Sequence of chain 1.C:
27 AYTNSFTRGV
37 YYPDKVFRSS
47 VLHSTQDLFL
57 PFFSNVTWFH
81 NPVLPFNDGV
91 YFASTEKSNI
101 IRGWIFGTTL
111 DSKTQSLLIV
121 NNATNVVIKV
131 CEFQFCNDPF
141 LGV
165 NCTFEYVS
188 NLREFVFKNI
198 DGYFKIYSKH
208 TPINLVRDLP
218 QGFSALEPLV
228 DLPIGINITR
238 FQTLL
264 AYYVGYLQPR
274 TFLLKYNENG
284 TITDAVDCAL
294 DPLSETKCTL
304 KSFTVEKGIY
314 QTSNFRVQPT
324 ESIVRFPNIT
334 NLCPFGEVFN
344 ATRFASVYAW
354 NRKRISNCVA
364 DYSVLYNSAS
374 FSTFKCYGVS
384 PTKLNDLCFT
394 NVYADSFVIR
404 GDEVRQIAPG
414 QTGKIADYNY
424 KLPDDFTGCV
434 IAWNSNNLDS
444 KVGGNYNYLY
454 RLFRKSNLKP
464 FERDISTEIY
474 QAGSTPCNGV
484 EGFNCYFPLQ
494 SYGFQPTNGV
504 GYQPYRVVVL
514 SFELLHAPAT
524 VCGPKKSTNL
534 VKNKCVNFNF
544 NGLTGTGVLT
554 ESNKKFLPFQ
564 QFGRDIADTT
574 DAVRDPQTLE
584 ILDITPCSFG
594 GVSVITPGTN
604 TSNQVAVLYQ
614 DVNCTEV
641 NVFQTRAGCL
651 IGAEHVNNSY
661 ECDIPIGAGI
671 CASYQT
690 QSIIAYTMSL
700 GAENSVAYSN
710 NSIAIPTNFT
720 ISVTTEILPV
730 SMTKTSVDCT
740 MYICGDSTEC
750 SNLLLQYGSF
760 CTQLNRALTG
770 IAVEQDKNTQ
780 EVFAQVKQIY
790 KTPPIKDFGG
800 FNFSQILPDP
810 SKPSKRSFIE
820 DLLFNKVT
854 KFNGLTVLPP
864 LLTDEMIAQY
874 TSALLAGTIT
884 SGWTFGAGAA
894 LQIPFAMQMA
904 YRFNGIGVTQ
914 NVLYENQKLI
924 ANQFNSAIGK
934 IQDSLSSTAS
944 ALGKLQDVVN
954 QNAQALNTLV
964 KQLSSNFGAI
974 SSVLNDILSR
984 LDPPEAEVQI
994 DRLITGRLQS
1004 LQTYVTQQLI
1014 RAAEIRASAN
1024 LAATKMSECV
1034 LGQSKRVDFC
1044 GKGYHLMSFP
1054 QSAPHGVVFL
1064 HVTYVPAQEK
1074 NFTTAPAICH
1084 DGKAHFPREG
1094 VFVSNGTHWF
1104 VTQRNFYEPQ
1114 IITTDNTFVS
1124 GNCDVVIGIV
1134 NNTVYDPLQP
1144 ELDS

Binding-site contacts:
Ligand atom C2 contacts residue ASN709 of chain 1.B at 2.5 Å.
Ligand atom O5 contacts residue ASP796 of chain 1.C at 3.5 Å (salt-bridge).
Ligand atom C3 contacts residue ASN709 of chain 1.B at 3.8 Å.
Ligand atom C1 contacts residue ASP796 of chain 1.C at 3.4 Å.
Ligand atom C8 contacts residue ASN709 of chain 1.B at 4.4 Å.
Ligand atom C5 contacts residue ASN709 of chain 1.B at 3.7 Å.
Ligand atom C2 contacts residue ASP796 of chain 1.C at 4.1 Å.
Ligand atom O7 contacts residue ASP796 of chain 1.C at 4.0 Å.
Ligand atom N2 contacts residue ASN709 of chain 1.B at 2.9 Å (h-bond).
Ligand atom C8 contacts residue ILE1130 of chain 1.B at 3.9 Å (hydrophobic).
Ligand atom O7 contacts residue ASN709 of chain 1.B at 3.3 Å (h-bond).
Ligand atom C1 contacts residue ASN709 of chain 1.B at 1.4 Å.
Ligand atom O5 contacts residue ASN709 of chain 1.B at 2.4 Å (h-bond).
Ligand atom C7 contacts residue ASN709 of chain 1.B at 3.3 Å.
Ligand atom C8 contacts residue GLY1131 of chain 1.B at 3.8 Å.
Ligand atom C4 contacts residue ASN709 of chain 1.B at 4.2 Å.

Sequence of chain 1.B:
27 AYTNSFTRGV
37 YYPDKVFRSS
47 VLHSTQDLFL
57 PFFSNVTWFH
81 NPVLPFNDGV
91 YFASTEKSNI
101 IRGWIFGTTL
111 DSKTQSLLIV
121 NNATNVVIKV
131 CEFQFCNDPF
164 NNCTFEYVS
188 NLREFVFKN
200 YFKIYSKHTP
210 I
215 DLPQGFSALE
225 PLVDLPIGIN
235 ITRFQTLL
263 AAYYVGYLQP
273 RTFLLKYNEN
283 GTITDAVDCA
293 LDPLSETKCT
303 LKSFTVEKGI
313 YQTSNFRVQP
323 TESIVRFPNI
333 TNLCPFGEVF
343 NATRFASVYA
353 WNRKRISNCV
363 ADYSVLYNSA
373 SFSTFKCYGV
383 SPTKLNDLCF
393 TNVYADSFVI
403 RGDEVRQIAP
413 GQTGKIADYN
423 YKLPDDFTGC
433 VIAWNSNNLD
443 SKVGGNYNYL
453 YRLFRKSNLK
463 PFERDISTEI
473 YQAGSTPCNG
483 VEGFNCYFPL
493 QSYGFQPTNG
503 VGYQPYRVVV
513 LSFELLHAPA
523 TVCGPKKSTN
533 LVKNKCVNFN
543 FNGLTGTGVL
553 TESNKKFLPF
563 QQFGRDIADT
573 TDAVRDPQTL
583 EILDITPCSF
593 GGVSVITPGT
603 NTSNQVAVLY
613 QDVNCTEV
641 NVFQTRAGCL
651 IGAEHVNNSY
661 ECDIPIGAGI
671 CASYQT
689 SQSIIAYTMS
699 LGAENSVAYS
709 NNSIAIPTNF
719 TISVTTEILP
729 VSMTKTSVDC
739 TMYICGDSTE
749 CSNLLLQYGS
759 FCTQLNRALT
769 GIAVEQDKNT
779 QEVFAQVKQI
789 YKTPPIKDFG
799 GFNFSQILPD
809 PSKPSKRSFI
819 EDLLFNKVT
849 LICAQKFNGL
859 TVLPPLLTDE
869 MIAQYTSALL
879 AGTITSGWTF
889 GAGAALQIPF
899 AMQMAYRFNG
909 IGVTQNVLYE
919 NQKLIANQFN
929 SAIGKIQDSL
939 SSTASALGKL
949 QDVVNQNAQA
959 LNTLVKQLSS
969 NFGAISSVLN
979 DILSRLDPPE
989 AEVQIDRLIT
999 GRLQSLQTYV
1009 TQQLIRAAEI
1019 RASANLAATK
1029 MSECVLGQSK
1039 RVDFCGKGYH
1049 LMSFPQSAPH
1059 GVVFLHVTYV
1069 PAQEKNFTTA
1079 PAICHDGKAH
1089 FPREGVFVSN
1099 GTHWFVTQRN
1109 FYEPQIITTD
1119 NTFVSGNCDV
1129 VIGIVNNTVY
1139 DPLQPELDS

The small molecule below binds the protein below.
Small molecule (SMILES): CC(=O)N[C@@H]1[C@@H](O)[C@H](O)[C@@H](CO)O[C@H]1O